Sequence of chain 26.B:
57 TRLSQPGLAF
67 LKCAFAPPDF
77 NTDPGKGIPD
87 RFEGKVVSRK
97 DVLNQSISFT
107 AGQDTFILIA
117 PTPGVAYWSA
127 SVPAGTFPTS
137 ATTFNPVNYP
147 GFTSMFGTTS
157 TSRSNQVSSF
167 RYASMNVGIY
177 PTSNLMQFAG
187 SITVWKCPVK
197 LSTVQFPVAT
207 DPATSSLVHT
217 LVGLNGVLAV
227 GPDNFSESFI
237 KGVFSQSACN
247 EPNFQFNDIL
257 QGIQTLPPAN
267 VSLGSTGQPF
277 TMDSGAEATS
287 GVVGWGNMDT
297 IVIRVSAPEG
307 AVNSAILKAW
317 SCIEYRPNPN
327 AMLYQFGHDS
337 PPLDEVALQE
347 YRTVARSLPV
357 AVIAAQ

The small molecule below binds the protein below.
Small molecule (SMILES): CC(C)[C@H](NC(=O)[C@H](CCCN=C(N)N)NC(=O)[C@@H](N)CCC(=O)O)C(=O)N[C@H](C=O)CCCCN

Binding-site contacts:
Ligand atom CG2 contacts residue PHE76 of chain 26.B at 3.8 Å (hydrophobic).